Sequence of chain 1.D:
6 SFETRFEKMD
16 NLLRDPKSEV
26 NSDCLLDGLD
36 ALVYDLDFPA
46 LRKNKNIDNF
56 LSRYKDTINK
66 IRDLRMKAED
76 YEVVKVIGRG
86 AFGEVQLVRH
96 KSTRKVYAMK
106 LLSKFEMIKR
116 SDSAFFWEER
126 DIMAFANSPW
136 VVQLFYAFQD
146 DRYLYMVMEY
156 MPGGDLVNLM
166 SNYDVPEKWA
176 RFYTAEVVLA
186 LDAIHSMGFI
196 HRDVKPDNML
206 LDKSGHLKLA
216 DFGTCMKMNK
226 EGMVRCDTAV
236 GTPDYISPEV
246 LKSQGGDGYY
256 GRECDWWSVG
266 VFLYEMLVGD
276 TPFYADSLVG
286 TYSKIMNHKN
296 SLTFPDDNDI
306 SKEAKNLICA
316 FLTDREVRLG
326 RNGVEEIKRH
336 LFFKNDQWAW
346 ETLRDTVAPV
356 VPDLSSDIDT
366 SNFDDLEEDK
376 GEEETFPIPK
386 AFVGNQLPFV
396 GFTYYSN

Binding-site contacts:
Ligand atom C32 contacts residue MET153 of chain 1.D at 3.6 Å (hydrophobic).
Ligand atom C20 contacts residue VAL90 of chain 1.D at 3.8 Å (hydrophobic).
Ligand atom O14 contacts residue GLY88 of chain 1.D at 3.7 Å.
Ligand atom O14 contacts residue PHE87 of chain 1.D at 2.9 Å (h-bond).
Ligand atom C10 contacts residue LYS105 of chain 1.D at 3.7 Å.
Ligand atom C32 contacts residue ALA215 of chain 1.D at 3.7 Å (hydrophobic).
Ligand atom O14 contacts residue ALA86 of chain 1.D at 3.5 Å (h-bond).
Ligand atom N35 contacts residue ILE82 of chain 1.D at 3.6 Å.
Ligand atom C10 contacts residue GLY85 of chain 1.D at 3.7 Å.
Ligand atom O21 contacts residue LYS105 of chain 1.D at 3.1 Å (salt-bridge).
Ligand atom C33 contacts residue ALA215 of chain 1.D at 3.7 Å (hydrophobic).
Ligand atom C12 contacts residue LYS105 of chain 1.D at 3.7 Å.
Ligand atom C1 contacts residue PHE120 of chain 1.D at 3.8 Å (hydrophobic).
Ligand atom N5 contacts residue ASP117 of chain 1.D at 3.1 Å (salt-bridge).
Ligand atom C24 contacts residue PHE120 of chain 1.D at 3.7 Å (hydrophobic).
Ligand atom C3 contacts residue PHE120 of chain 1.D at 3.8 Å (hydrophobic).
Ligand atom N35 contacts residue MET156 of chain 1.D at 3.2 Å (h-bond).
Ligand atom C11 contacts residue LYS105 of chain 1.D at 3.6 Å.
Ligand atom N22 contacts residue VAL90 of chain 1.D at 3.7 Å.
Ligand atom O14 contacts residue LEU107 of chain 1.D at 3.6 Å.
Ligand atom C29 contacts residue LEU205 of chain 1.D at 3.8 Å (hydrophobic).
Ligand atom C3 contacts residue GLY218 of chain 1.D at 3.4 Å.
Ligand atom C8 contacts residue LYS105 of chain 1.D at 3.8 Å.
Ligand atom N25 contacts residue PHE120 of chain 1.D at 3.8 Å.
Ligand atom N35 contacts residue TYR155 of chain 1.D at 3.6 Å.
Ligand atom C9 contacts residue GLU89 of chain 1.D at 3.8 Å.
Ligand atom S26 contacts residue PHE120 of chain 1.D at 3.7 Å.
Ligand atom C2 contacts residue PHE120 of chain 1.D at 3.6 Å (hydrophobic).
Ligand atom C7 contacts residue LYS105 of chain 1.D at 3.7 Å.
Ligand atom C8 contacts residue VAL90 of chain 1.D at 3.5 Å (hydrophobic).
Ligand atom S26 contacts residue PHE87 of chain 1.D at 3.5 Å.
Ligand atom C9 contacts residue LYS105 of chain 1.D at 3.8 Å.
Ligand atom C34 contacts residue ALA103 of chain 1.D at 3.6 Å (hydrophobic).
Ligand atom C9 contacts residue GLY85 of chain 1.D at 3.7 Å.
Ligand atom C6 contacts residue PHE87 of chain 1.D at 3.6 Å (hydrophobic).
Ligand atom C4 contacts residue ASP117 of chain 1.D at 3.7 Å.
Ligand atom C6 contacts residue PHE120 of chain 1.D at 3.8 Å (hydrophobic).
Ligand atom N35 contacts residue ALA103 of chain 1.D at 3.5 Å.
Ligand atom C6 contacts residue ASP117 of chain 1.D at 3.7 Å.
Ligand atom C11 contacts residue GLY85 of chain 1.D at 3.8 Å.

The small molecule below binds the protein below.
Small molecule (SMILES): CN1CCc2nc(NC(=O)c3cccc([C@H]4CCCN4C(=O)Nc4cccc(C#N)c4)c3)sc2C1